This small molecule binds to this protein.
Small molecule (SMILES): Nc1ncnc2c1ncn2[C@H]1C[C@H](O[P](=O)(O)OC[C@H]2O[C@@H](n3cnc4c(N)ncnc43)C[C@@H]2O[P](=O)(O)OC[C@H]2O[C@@H](n3cnc4c(N)ncnc43)C[C@@H]2O[P](=O)(O)OC[C@H]2O[C@@H](n3cnc4c(N)ncnc43)C[C@@H]2O)[C@@H](COP(=O)=O)O1

Sequence of chain 1.B:
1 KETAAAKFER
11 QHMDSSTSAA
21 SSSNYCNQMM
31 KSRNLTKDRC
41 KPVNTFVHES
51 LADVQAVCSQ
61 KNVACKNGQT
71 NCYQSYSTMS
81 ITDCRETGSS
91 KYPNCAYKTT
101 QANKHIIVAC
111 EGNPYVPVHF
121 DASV

Binding-site contacts:
Ligand atom N6 contacts residue ALA109 of chain 1.B at 3.4 Å.
Ligand atom C1' contacts residue LYS41 of chain 1.B at 3.3 Å.
Ligand atom N7 contacts residue PHE120 of chain 1.B at 3.2 Å.
Ligand atom C5 contacts residue THR45 of chain 1.B at 2.7 Å.
Ligand atom N1 contacts residue GLU111 of chain 1.B at 3.3 Å (salt-bridge).
Ligand atom O4' contacts residue LYS41 of chain 1.B at 2.7 Å (salt-bridge).
Ligand atom C6 contacts residue THR45 of chain 1.B at 2.8 Å.
Ligand atom C2 contacts residue GLU111 of chain 1.B at 2.8 Å.
Ligand atom OP1 contacts residue HIS119 of chain 1.B at 2.4 Å (h-bond).
Ligand atom N6 contacts residue ASN71 of chain 1.B at 2.8 Å (h-bond).
Ligand atom C2' contacts residue PHE120 of chain 1.B at 2.8 Å (hydrophobic).
Ligand atom N7 contacts residue HIS119 of chain 1.B at 3.1 Å.
Ligand atom OP2 contacts residue ASP121 of chain 1.B at 3.2 Å (salt-bridge).
Ligand atom N7 contacts residue THR45 of chain 1.B at 2.3 Å (h-bond).
Ligand atom P contacts residue HIS119 of chain 1.B at 3.4 Å.
Ligand atom O4' contacts residue HIS119 of chain 1.B at 3.1 Å.
Ligand atom C8 contacts residue ASN44 of chain 1.B at 3.3 Å.
Ligand atom N6 contacts residue THR45 of chain 1.B at 2.2 Å (h-bond).
Ligand atom N1 contacts residue GLN69 of chain 1.B at 3.2 Å (h-bond).
Ligand atom N6 contacts residue GLN69 of chain 1.B at 2.7 Å (h-bond).
Ligand atom C4' contacts residue LYS41 of chain 1.B at 3.2 Å.
Ligand atom N6 contacts residue SER123 of chain 1.B at 3.4 Å (h-bond).
Ligand atom OP1 contacts residue LYS7 of chain 1.B at 3.0 Å (salt-bridge).
Ligand atom N7 contacts residue ASN67 of chain 1.B at 2.9 Å (h-bond).
Ligand atom C8 contacts residue THR45 of chain 1.B at 2.9 Å.
Ligand atom C6 contacts residue ALA109 of chain 1.B at 3.4 Å (hydrophobic).
Ligand atom C6 contacts residue GLN69 of chain 1.B at 3.3 Å.
Ligand atom N7 contacts residue GLN69 of chain 1.B at 3.4 Å (h-bond).
Ligand atom C2' contacts residue HIS12 of chain 1.B at 3.4 Å.
Ligand atom OP2 contacts residue GLN11 of chain 1.B at 2.8 Å (h-bond).
Ligand atom N9 contacts residue HIS119 of chain 1.B at 3.4 Å.
Ligand atom OP1 contacts residue PHE120 of chain 1.B at 2.7 Å (h-bond).
Ligand atom N7 contacts residue ASN44 of chain 1.B at 3.3 Å.
Ligand atom O4' contacts residue VAL43 of chain 1.B at 3.0 Å (h-bond).
Ligand atom OP2 contacts residue HIS12 of chain 1.B at 2.9 Å (h-bond).
Ligand atom N1 contacts residue ASN71 of chain 1.B at 3.3 Å (h-bond).
Ligand atom O3' contacts residue LYS41 of chain 1.B at 3.0 Å (salt-bridge).
Ligand atom C8 contacts residue HIS119 of chain 1.B at 3.1 Å.
Ligand atom N6 contacts residue ASP83 of chain 1.B at 2.9 Å (salt-bridge).
Ligand atom O5' contacts residue HIS119 of chain 1.B at 3.4 Å (h-bond).